Binding-site contacts:
Ligand atom O2B contacts residue GLY143 of chain 1.C at 3.1 Å (h-bond).
Ligand atom N1 contacts residue THR84 of chain 1.C at 3.0 Å.
Ligand atom O1B contacts residue MG1 of chain 1.L at 2.4 Å.
Ligand atom C1' contacts residue TYR116 of chain 1.C at 3.2 Å (hydrophobic).
Ligand atom C4 contacts residue LEU142 of chain 1.C at 3.0 Å (hydrophobic).
Ligand atom O2B contacts residue SER148 of chain 1.C at 2.5 Å (h-bond).
Ligand atom O1G contacts residue GLA1 of chain 1.K at 2.9 Å (h-bond).
Ligand atom C8 contacts residue LEU142 of chain 1.C at 3.0 Å (hydrophobic).
Ligand atom C5' contacts residue SER148 of chain 1.C at 3.5 Å.
Ligand atom O1G contacts residue MG1 of chain 1.L at 2.2 Å.
Ligand atom O3G contacts residue GLY145 of chain 1.C at 2.8 Å.
Ligand atom O2A contacts residue MG1 of chain 1.L at 2.1 Å.
Ligand atom C3' contacts residue LEU142 of chain 1.C at 3.1 Å (hydrophobic).
Ligand atom O3G contacts residue LEU146 of chain 1.C at 3.1 Å (h-bond).
Ligand atom O1B contacts residue SER147 of chain 1.C at 3.3 Å.
Ligand atom O2G contacts residue GLY353 of chain 1.C at 3.2 Å (h-bond).
Ligand atom C5 contacts residue LEU142 of chain 1.C at 3.0 Å (hydrophobic).
Ligand atom PG contacts residue GLA1 of chain 1.K at 3.5 Å.
Ligand atom O3A contacts residue GLY143 of chain 1.C at 3.2 Å.
Ligand atom N7 contacts residue LEU152 of chain 1.C at 3.5 Å.
Ligand atom C2 contacts residue THR84 of chain 1.C at 3.5 Å.
Ligand atom C8 contacts residue SER148 of chain 1.C at 2.9 Å.
Ligand atom C8 contacts residue LEU152 of chain 1.C at 3.5 Å (hydrophobic).
Ligand atom N6 contacts residue SER138 of chain 1.C at 3.3 Å.
Ligand atom PB contacts residue SER148 of chain 1.C at 3.5 Å.
Ligand atom O2G contacts residue GLY145 of chain 1.C at 3.5 Å.
Ligand atom O5' contacts residue TYR116 of chain 1.C at 3.2 Å (h-bond).
Ligand atom O1B contacts residue SER149 of chain 1.C at 2.3 Å (h-bond).
Ligand atom O2G contacts residue GLA1 of chain 1.K at 3.3 Å (h-bond).
Ligand atom N9 contacts residue LEU142 of chain 1.C at 2.9 Å.
Ligand atom O1B contacts residue SER148 of chain 1.C at 3.4 Å (h-bond).
Ligand atom PG contacts residue MG1 of chain 1.L at 3.5 Å.
Ligand atom N7 contacts residue LEU142 of chain 1.C at 3.1 Å.
Ligand atom N7 contacts residue SER148 of chain 1.C at 2.8 Å (h-bond).
Ligand atom O3G contacts residue SER147 of chain 1.C at 2.7 Å (h-bond).
Ligand atom O4' contacts residue TYR116 of chain 1.C at 3.1 Å.
Ligand atom N3B contacts residue GLY145 of chain 1.C at 3.4 Å.
Ligand atom C2 contacts residue ALA89 of chain 1.C at 3.3 Å (hydrophobic).
Ligand atom O3G contacts residue ARG44 of chain 1.C at 3.3 Å (salt-bridge).
Ligand atom O2A contacts residue SER149 of chain 1.C at 2.8 Å (h-bond).

Sequence of chain 1.C:
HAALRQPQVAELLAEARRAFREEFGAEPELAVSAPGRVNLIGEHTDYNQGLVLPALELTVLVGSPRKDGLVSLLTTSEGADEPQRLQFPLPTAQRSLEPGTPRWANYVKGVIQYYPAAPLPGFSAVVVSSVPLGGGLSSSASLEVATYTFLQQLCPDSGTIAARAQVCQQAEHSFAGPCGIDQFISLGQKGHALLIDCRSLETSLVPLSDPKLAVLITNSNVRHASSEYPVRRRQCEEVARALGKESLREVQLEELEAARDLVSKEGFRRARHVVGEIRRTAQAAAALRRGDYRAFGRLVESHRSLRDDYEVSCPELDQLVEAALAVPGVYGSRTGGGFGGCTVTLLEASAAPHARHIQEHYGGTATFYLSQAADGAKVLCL

A small-molecule ligand and the protein it binds are described below.
Small molecule (SMILES): Nc1ncnc2c1ncn2[C@@H]1O[C@H](CO[P](=O)(O)O[P](=O)(O)NP(=O)(O)O)[C@@H](O)[C@H]1O